This small molecule binds to this protein.
Small molecule (SMILES): CC(=O)N[C@@H]1[C@@H](O)[C@H](O)[C@@H](CO)O[C@H]1O

Binding-site contacts:
Ligand atom C5 contacts residue ASN100 of chain 1.R at 3.7 Å.
Ligand atom N2 contacts residue ASN100 of chain 1.R at 2.8 Å (h-bond).
Ligand atom O7 contacts residue ASN100 of chain 1.R at 3.2 Å (h-bond).
Ligand atom C1 contacts residue SER102 of chain 1.R at 3.8 Å.
Ligand atom C1 contacts residue ASN100 of chain 1.R at 1.5 Å.
Ligand atom C3 contacts residue ASN100 of chain 1.R at 3.8 Å.
Ligand atom C4 contacts residue ASN100 of chain 1.R at 4.3 Å.
Ligand atom C8 contacts residue ASN100 of chain 1.R at 3.9 Å.
Ligand atom O5 contacts residue ASN100 of chain 1.R at 2.4 Å (h-bond).
Ligand atom C7 contacts residue ASN100 of chain 1.R at 3.0 Å.
Ligand atom C2 contacts residue ASN100 of chain 1.R at 2.6 Å.
Ligand atom O5 contacts residue SER102 of chain 1.R at 4.2 Å.

Sequence of chain 1.R:
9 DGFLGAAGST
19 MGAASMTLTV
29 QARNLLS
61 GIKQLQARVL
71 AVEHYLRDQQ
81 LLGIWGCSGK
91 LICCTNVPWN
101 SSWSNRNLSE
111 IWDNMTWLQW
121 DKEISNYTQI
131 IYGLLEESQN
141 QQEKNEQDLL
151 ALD